This small molecule binds to this protein.
Small molecule (SMILES): CC(=O)N[C@H]1[C@H]([C@H](O)[C@H](O)CO)O[C@@](OC[C@H]2O[C@@H](O[C@H]3[C@H](O)[C@@H](O)[C@H](O)O[C@@H]3CO)[C@H](O)[C@@H](O)[C@H]2O)(C(=O)O)C[C@@H]1O

Sequence of chain 7.C:
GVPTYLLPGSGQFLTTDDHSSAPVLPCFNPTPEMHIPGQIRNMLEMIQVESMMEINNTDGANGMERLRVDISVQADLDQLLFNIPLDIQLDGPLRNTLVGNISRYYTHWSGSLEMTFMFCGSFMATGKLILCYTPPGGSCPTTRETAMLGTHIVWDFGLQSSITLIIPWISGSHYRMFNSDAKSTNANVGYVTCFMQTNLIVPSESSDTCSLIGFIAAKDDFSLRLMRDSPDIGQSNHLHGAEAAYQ

Binding-site contacts:
Ligand atom C6 contacts residue ASP91 of chain 7.C at 3.8 Å.
Ligand atom O4 contacts residue ASP232 of chain 7.C at 2.7 Å (salt-bridge).
Ligand atom C4 contacts residue ASN275 of chain 7.A at 3.8 Å.
Ligand atom C4 contacts residue ASP232 of chain 7.C at 3.5 Å.
Ligand atom C11 contacts residue ILE233 of chain 7.C at 3.8 Å (hydrophobic).
Ligand atom O4 contacts residue ASN275 of chain 7.A at 3.0 Å (h-bond).
Ligand atom C4 contacts residue PRO231 of chain 7.C at 3.5 Å (hydrophobic).
Ligand atom O1B contacts residue ARG104 of chain 7.C at 2.8 Å (salt-bridge).
Ligand atom O3 contacts residue GLY282 of chain 7.A at 3.4 Å.
Ligand atom C3 contacts residue ARG95 of chain 7.C at 3.9 Å.
Ligand atom C4 contacts residue PRO274 of chain 7.A at 4.0 Å (hydrophobic).
Ligand atom C1 contacts residue ARG104 of chain 7.C at 3.6 Å.
Ligand atom C5 contacts residue PRO231 of chain 7.C at 3.7 Å (hydrophobic).
Ligand atom C3 contacts residue ASP232 of chain 7.C at 4.0 Å.
Ligand atom N5 contacts residue ASP232 of chain 7.C at 4.1 Å.
Ligand atom O6 contacts residue PRO274 of chain 7.A at 3.7 Å.
Ligand atom C5 contacts residue ASN275 of chain 7.A at 3.6 Å.
Ligand atom C11 contacts residue ASP232 of chain 7.C at 3.8 Å.
Ligand atom O4 contacts residue ASP91 of chain 7.C at 2.7 Å (salt-bridge).
Ligand atom C10 contacts residue ASN275 of chain 7.A at 3.3 Å.
Ligand atom O4 contacts residue ARG95 of chain 7.C at 3.6 Å (salt-bridge).
Ligand atom C4 contacts residue ARG104 of chain 7.C at 3.9 Å.
Ligand atom C11 contacts residue PRO231 of chain 7.C at 3.7 Å (hydrophobic).
Ligand atom C10 contacts residue PRO231 of chain 7.C at 3.8 Å (hydrophobic).
Ligand atom N5 contacts residue PRO231 of chain 7.C at 2.9 Å (h-bond).
Ligand atom O6 contacts residue ASP91 of chain 7.C at 3.1 Å.
Ligand atom C3 contacts residue PRO274 of chain 7.A at 4.1 Å (hydrophobic).
Ligand atom O10 contacts residue ARG270 of chain 7.A at 3.3 Å.
Ligand atom O3 contacts residue ASP91 of chain 7.C at 4.0 Å.
Ligand atom N5 contacts residue ASN275 of chain 7.A at 3.6 Å (h-bond).
Ligand atom C11 contacts residue GLY234 of chain 7.C at 3.8 Å.
Ligand atom O7 contacts residue ARG270 of chain 7.A at 3.8 Å.
Ligand atom C3 contacts residue PRO274 of chain 7.A at 3.8 Å (hydrophobic).
Ligand atom C5 contacts residue PRO274 of chain 7.A at 4.0 Å (hydrophobic).
Ligand atom O7 contacts residue PRO274 of chain 7.A at 3.4 Å.
Ligand atom O3 contacts residue PRO274 of chain 7.A at 3.8 Å.
Ligand atom O10 contacts residue ASN275 of chain 7.A at 2.9 Å (h-bond).
Ligand atom C3 contacts residue ARG104 of chain 7.C at 3.8 Å.
Ligand atom O4 contacts residue PRO231 of chain 7.C at 3.8 Å.
Ligand atom C4 contacts residue ASP91 of chain 7.C at 3.2 Å.

Sequence of chain 7.A:
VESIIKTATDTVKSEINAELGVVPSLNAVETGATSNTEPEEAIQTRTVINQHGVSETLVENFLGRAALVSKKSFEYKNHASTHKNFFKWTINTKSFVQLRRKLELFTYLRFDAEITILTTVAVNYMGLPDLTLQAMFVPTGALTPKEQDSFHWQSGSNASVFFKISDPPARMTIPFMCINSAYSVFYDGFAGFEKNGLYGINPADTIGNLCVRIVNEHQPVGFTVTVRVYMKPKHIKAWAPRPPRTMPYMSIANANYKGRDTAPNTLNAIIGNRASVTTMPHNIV